This small molecule binds to this protein.
Small molecule (SMILES): CC[C@H](C)[C@@H]1NC(=O)[C@@H]2CCCN2C(=O)[C@@H]2CCCN2C(=O)[C@H]([C@@H](C)CC)NC(=O)[C@H](CO)NC(=O)[C@H](CCCN=C(N)N)NC(=O)[C@H](CCC(N)=O)NC(=O)[C@@H]2CSSC[C@H](NC1=O)C(=O)N[C@@H](Cc1ccccc1)C(=O)N1CCC[C@H]1C(=O)N[C@@H](CC(N)=O)C(=O)NCC(=O)N[C@@H](Cc1ccccc1)C(=O)N2

Sequence of chain 1.A:
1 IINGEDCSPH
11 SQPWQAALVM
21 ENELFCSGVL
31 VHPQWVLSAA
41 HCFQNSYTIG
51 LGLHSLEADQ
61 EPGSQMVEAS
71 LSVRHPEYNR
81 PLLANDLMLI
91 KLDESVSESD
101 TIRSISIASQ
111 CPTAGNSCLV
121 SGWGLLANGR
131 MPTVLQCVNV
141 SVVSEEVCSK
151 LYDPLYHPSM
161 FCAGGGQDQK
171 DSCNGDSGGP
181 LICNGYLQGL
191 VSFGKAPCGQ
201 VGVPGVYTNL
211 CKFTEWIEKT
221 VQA

Binding-site contacts:
Ligand atom N contacts residue SER177 of chain 1.A at 3.0 Å (h-bond).
Ligand atom CA contacts residue SER192 of chain 1.A at 3.5 Å.
Ligand atom CB contacts residue SER177 of chain 1.A at 3.4 Å.
Ligand atom NE2 contacts residue TYR78 of chain 1.A at 3.1 Å (h-bond).
Ligand atom C contacts residue GLY194 of chain 1.A at 3.6 Å.
Ligand atom O contacts residue CYS173 of chain 1.A at 3.6 Å (h-bond).
Ligand atom O contacts residue GLY194 of chain 1.A at 3.0 Å (h-bond).
Ligand atom CB contacts residue HIS41 of chain 1.A at 3.6 Å.
Ligand atom NH2 contacts residue ASP171 of chain 1.A at 3.3 Å (salt-bridge).
Ligand atom O contacts residue GLY175 of chain 1.A at 3.4 Å (h-bond).
Ligand atom O contacts residue SER177 of chain 1.A at 3.0 Å (h-bond).
Ligand atom CA contacts residue SER177 of chain 1.A at 3.0 Å.
Ligand atom O contacts residue PHE25 of chain 1.A at 3.4 Å.
Ligand atom O contacts residue ALA196 of chain 1.A at 3.0 Å (h-bond).
Ligand atom CG2 contacts residue LEU24 of chain 1.A at 3.4 Å (hydrophobic).
Ligand atom CB contacts residue CYS173 of chain 1.A at 3.6 Å (hydrophobic).
Ligand atom NE contacts residue GLY194 of chain 1.A at 3.6 Å (h-bond).
Ligand atom N contacts residue SER177 of chain 1.A at 3.1 Å (h-bond).
Ligand atom O contacts residue ASN174 of chain 1.A at 3.5 Å.
Ligand atom CD contacts residue SER172 of chain 1.A at 3.6 Å.
Ligand atom C contacts residue GLY175 of chain 1.A at 3.4 Å.
Ligand atom N contacts residue SER192 of chain 1.A at 3.1 Å (h-bond).
Ligand atom O contacts residue PHE193 of chain 1.A at 3.2 Å.
Ligand atom C contacts residue SER177 of chain 1.A at 2.7 Å.
Ligand atom O contacts residue GLY175 of chain 1.A at 2.7 Å (h-bond).
Ligand atom NH1 contacts residue ASP171 of chain 1.A at 3.1 Å (salt-bridge).
Ligand atom NH1 contacts residue SER172 of chain 1.A at 2.8 Å (h-bond).
Ligand atom O contacts residue LYS195 of chain 1.A at 3.6 Å.
Ligand atom O contacts residue ASN174 of chain 1.A at 3.6 Å.
Ligand atom CA contacts residue PHE25 of chain 1.A at 3.5 Å (hydrophobic).
Ligand atom CB contacts residue ASN174 of chain 1.A at 3.6 Å.
Ligand atom O contacts residue ASP176 of chain 1.A at 3.3 Å (salt-bridge).
Ligand atom CA contacts residue GLY194 of chain 1.A at 3.4 Å.
Ligand atom N contacts residue GLY194 of chain 1.A at 2.8 Å (h-bond).
Ligand atom N contacts residue PHE25 of chain 1.A at 3.0 Å (h-bond).
Ligand atom CZ contacts residue SER172 of chain 1.A at 3.5 Å.
Ligand atom NH2 contacts residue GLY194 of chain 1.A at 3.5 Å.
Ligand atom CG contacts residue ASN174 of chain 1.A at 3.5 Å.
Ligand atom NE2 contacts residue HIS41 of chain 1.A at 3.6 Å.
Ligand atom NH2 contacts residue LYS195 of chain 1.A at 3.1 Å (salt-bridge).